A small-molecule ligand and the protein it binds are described below.
Small molecule (SMILES): O=c1ccn([C@@H]2O[C@H](CO[P](=O)(O)O[P](=O)(O)O[C@H]3O[C@H](CO)[C@@H](O)[C@H](O)[C@H]3O)[C@@H](O)[C@H]2O)c(=O)[nH]1

Binding-site contacts:
Ligand atom O1A contacts residue VAL189 of chain 1.B at 2.8 Å (h-bond).
Ligand atom O2A contacts residue ARG270 of chain 1.B at 3.2 Å (salt-bridge).
Ligand atom O4' contacts residue TYR146 of chain 1.B at 3.2 Å (h-bond).
Ligand atom O4' contacts residue ALA80 of chain 1.B at 3.2 Å (h-bond).
Ligand atom O2 contacts residue PHE206 of chain 1.B at 3.1 Å (h-bond).
Ligand atom O3B contacts residue ASN175 of chain 1.B at 3.6 Å (h-bond).
Ligand atom N3 contacts residue PHE206 of chain 1.B at 3.6 Å.
Ligand atom C4 contacts residue PHE206 of chain 1.B at 3.5 Å (hydrophobic).
Ligand atom C2 contacts residue HIS204 of chain 1.B at 3.7 Å.
Ligand atom C3' contacts residue NAD1 of chain 1.E at 3.5 Å.
Ligand atom N3 contacts residue HIS204 of chain 1.B at 2.8 Å (h-bond).
Ligand atom O5C contacts residue ARG270 of chain 1.B at 3.3 Å (salt-bridge).
Ligand atom O1B contacts residue ARG270 of chain 1.B at 3.0 Å (salt-bridge).
Ligand atom O3' contacts residue NAD1 of chain 1.E at 3.6 Å.
Ligand atom C2C contacts residue ARG270 of chain 1.B at 3.5 Å.
Ligand atom O4 contacts residue PHE206 of chain 1.B at 3.7 Å.
Ligand atom O3' contacts residue THR120 of chain 1.B at 3.0 Å (h-bond).
Ligand atom C2C contacts residue ASP273 of chain 1.B at 3.6 Å.
Ligand atom O6' contacts residue GLY188 of chain 1.B at 3.5 Å (h-bond).
Ligand atom C4 contacts residue HIS204 of chain 1.B at 3.5 Å.
Ligand atom O3' contacts residue TYR146 of chain 1.B at 3.3 Å.
Ligand atom PB contacts residue ASN175 of chain 1.B at 3.6 Å.
Ligand atom C5 contacts residue PHE206 of chain 1.B at 3.5 Å (hydrophobic).
Ligand atom O4 contacts residue HIS204 of chain 1.B at 3.4 Å (h-bond).
Ligand atom O4C contacts residue VAL189 of chain 1.B at 3.5 Å.
Ligand atom O2C contacts residue PHE206 of chain 1.B at 3.5 Å.
Ligand atom O2B contacts residue ARG213 of chain 1.B at 3.0 Å (salt-bridge).
Ligand atom O2C contacts residue ASP273 of chain 1.B at 2.8 Å (salt-bridge).
Ligand atom O3C contacts residue TYR211 of chain 1.B at 3.3 Å.
Ligand atom O2A contacts residue ALA187 of chain 1.B at 3.3 Å.
Ligand atom O1A contacts residue GLY188 of chain 1.B at 3.3 Å (h-bond).
Ligand atom C5' contacts residue NAD1 of chain 1.E at 3.5 Å.
Ligand atom O2' contacts residue ASN175 of chain 1.B at 3.3 Å (h-bond).
Ligand atom O6' contacts residue ALA187 of chain 1.B at 3.4 Å.
Ligand atom C2 contacts residue PHE206 of chain 1.B at 3.4 Å (hydrophobic).
Ligand atom O2B contacts residue ASN175 of chain 1.B at 3.0 Å (h-bond).
Ligand atom N1 contacts residue PHE206 of chain 1.B at 3.6 Å.
Ligand atom O2 contacts residue ILE205 of chain 1.B at 3.6 Å.
Ligand atom O3A contacts residue ASN175 of chain 1.B at 3.2 Å (h-bond).
Ligand atom C6 contacts residue VAL189 of chain 1.B at 3.6 Å (hydrophobic).

Sequence of chain 1.B:
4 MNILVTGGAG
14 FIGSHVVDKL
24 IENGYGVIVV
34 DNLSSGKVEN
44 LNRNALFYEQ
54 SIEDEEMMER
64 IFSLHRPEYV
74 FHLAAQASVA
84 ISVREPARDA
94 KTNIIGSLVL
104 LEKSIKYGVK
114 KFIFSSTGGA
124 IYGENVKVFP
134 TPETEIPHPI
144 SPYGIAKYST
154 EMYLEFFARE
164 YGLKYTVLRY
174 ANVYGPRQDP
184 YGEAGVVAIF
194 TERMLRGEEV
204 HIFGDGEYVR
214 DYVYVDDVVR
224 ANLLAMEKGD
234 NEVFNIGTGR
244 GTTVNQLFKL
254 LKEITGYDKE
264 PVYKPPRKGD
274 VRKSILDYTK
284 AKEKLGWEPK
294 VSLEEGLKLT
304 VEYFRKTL